The small molecule below binds the protein below.
Small molecule (SMILES): O=P(O)(O)OC[C@@H](O)[C@@H](O)c1cnc[nH]1

Sequence of chain 17.A:
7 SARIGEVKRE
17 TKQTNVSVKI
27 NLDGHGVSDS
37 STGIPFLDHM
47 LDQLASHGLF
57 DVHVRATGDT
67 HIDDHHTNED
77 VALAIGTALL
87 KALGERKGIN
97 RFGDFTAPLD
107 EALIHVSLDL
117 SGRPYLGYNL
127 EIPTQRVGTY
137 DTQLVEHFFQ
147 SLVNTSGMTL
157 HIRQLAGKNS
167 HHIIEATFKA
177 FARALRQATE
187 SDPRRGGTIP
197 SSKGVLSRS

Binding-site contacts:
Ligand atom P contacts residue SER197 of chain 24.A at 3.7 Å.
Ligand atom OP4 contacts residue SER197 of chain 24.A at 3.8 Å.
Ligand atom C6 contacts residue HIS167 of chain 17.A at 3.4 Å.
Ligand atom C6 contacts residue MN1 of chain 6.C at 3.3 Å.
Ligand atom C6 contacts residue MN1 of chain 6.B at 3.0 Å.
Ligand atom C6 contacts residue HIS71 of chain 6.A at 3.3 Å.
Ligand atom N1 contacts residue GLU75 of chain 6.A at 3.2 Å (salt-bridge).
Ligand atom N1 contacts residue HIS168 of chain 17.A at 3.5 Å (h-bond).
Ligand atom O3 contacts residue LYS199 of chain 24.A at 3.6 Å.
Ligand atom N1 contacts residue MN1 of chain 6.C at 2.2 Å.
Ligand atom OP6 contacts residue ARG97 of chain 24.A at 2.8 Å (salt-bridge).
Ligand atom N1 contacts residue HIS71 of chain 6.A at 3.0 Å (h-bond).
Ligand atom N2 contacts residue MN1 of chain 6.B at 2.3 Å.
Ligand atom C5 contacts residue MN1 of chain 6.C at 3.0 Å.
Ligand atom OP5 contacts residue ARG119 of chain 24.A at 3.0 Å (salt-bridge).
Ligand atom O2 contacts residue MN1 of chain 6.B at 2.3 Å.
Ligand atom OP5 contacts residue ARG97 of chain 24.A at 2.7 Å (salt-bridge).
Ligand atom P contacts residue ARG97 of chain 24.A at 3.6 Å.
Ligand atom O2 contacts residue HIS72 of chain 6.A at 3.5 Å (h-bond).
Ligand atom C2 contacts residue GLU171 of chain 17.A at 3.5 Å.
Ligand atom O3 contacts residue ARG119 of chain 24.A at 3.8 Å.
Ligand atom N2 contacts residue GLU171 of chain 17.A at 3.2 Å (salt-bridge).
Ligand atom O2 contacts residue HIS45 of chain 17.A at 3.4 Å (h-bond).
Ligand atom OP1 contacts residue LYS175 of chain 17.A at 3.4 Å (salt-bridge).
Ligand atom C1 contacts residue GLU171 of chain 17.A at 3.8 Å.
Ligand atom OP6 contacts residue SER197 of chain 24.A at 2.7 Å (h-bond).
Ligand atom OP4 contacts residue LYS199 of chain 24.A at 2.7 Å (salt-bridge).
Ligand atom C1 contacts residue SER198 of chain 24.A at 3.4 Å.
Ligand atom O2 contacts residue GLU171 of chain 17.A at 2.5 Å (salt-bridge).
Ligand atom C2 contacts residue MN1 of chain 6.B at 3.4 Å.
Ligand atom OP5 contacts residue LYS175 of chain 17.A at 2.6 Å (salt-bridge).
Ligand atom P contacts residue LYS175 of chain 17.A at 3.6 Å.
Ligand atom OP4 contacts residue ARG119 of chain 24.A at 3.1 Å (salt-bridge).
Ligand atom N2 contacts residue HIS72 of chain 6.A at 3.2 Å (h-bond).
Ligand atom OP1 contacts residue GLU171 of chain 17.A at 3.2 Å (salt-bridge).
Ligand atom C5 contacts residue GLU75 of chain 6.A at 3.2 Å.
Ligand atom C6 contacts residue GLU171 of chain 17.A at 3.8 Å.
Ligand atom C6 contacts residue HIS72 of chain 6.A at 3.7 Å.
Ligand atom C4 contacts residue MN1 of chain 6.B at 3.3 Å.
Ligand atom N2 contacts residue HIS167 of chain 17.A at 3.6 Å.

Sequence of chain 24.A:
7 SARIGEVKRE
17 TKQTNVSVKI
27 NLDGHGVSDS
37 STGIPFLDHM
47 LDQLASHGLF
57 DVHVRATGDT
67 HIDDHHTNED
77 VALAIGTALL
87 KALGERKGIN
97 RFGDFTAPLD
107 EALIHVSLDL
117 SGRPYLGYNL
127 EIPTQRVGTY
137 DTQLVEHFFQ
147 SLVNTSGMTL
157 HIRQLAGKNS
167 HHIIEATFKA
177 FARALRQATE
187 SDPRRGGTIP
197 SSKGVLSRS

Sequence of chain 6.A:
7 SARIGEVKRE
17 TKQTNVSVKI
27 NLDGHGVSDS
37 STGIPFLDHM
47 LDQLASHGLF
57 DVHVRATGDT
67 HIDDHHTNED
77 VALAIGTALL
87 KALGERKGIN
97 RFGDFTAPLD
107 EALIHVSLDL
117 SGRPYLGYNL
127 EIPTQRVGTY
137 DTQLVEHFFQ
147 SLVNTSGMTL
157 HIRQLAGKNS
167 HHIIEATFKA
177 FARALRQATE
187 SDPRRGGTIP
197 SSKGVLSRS